This small molecule binds to this protein.
Small molecule (SMILES): O=C(/C=C/c1ccc(O)c(O)c1)OCCc1ccccc1

Sequence of chain 1.B:
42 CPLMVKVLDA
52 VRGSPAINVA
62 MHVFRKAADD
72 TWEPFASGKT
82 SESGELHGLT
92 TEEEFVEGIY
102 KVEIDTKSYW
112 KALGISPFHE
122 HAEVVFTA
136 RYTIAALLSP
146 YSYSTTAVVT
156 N

Binding-site contacts:
Ligand atom C14 contacts residue QAP1 of chain 2.D at 1.1 Å.
Ligand atom O2 contacts residue SER149 of chain 1.B at 3.7 Å.
Ligand atom C15 contacts residue QAP1 of chain 2.D at 0.7 Å.
Ligand atom O4 contacts residue LYS47 of chain 1.B at 3.2 Å.
Ligand atom C11 contacts residue QAP1 of chain 2.D at 0.2 Å.
Ligand atom C17 contacts residue LEU49 of chain 2.B at 3.3 Å (hydrophobic).
Ligand atom C12 contacts residue QAP1 of chain 2.D at 0.9 Å.
Ligand atom C10 contacts residue QAP1 of chain 2.D at 0.2 Å.
Ligand atom C1 contacts residue VAL153 of chain 1.B at 3.8 Å (hydrophobic).
Ligand atom C3 contacts residue QAP1 of chain 2.D at 2.7 Å.
Ligand atom C10 contacts residue ALA140 of chain 1.B at 3.8 Å (hydrophobic).
Ligand atom C16 contacts residue LEU142 of chain 2.B at 3.6 Å (hydrophobic).
Ligand atom O3 contacts residue LEU142 of chain 2.B at 3.4 Å.
Ligand atom O4 contacts residue QAP1 of chain 2.D at 0.5 Å (h-bond).
Ligand atom C1 contacts residue THR138 of chain 1.B at 3.5 Å.
Ligand atom C3 contacts residue LYS47 of chain 2.B at 3.5 Å.
Ligand atom O3 contacts residue QAP1 of chain 2.D at 1.2 Å (h-bond).
Ligand atom C16 contacts residue QAP1 of chain 2.D at 0.5 Å.
Ligand atom C11 contacts residue ALA140 of chain 2.B at 3.8 Å (hydrophobic).
Ligand atom O2 contacts residue ALA141 of chain 1.B at 3.9 Å.
Ligand atom O1 contacts residue LYS47 of chain 2.B at 3.4 Å (salt-bridge).
Ligand atom C14 contacts residue LYS47 of chain 1.B at 4.0 Å.
Ligand atom C14 contacts residue LEU49 of chain 2.B at 3.9 Å (hydrophobic).
Ligand atom O1 contacts residue LEU49 of chain 2.B at 3.4 Å.
Ligand atom C13 contacts residue LEU142 of chain 1.B at 3.9 Å (hydrophobic).
Ligand atom C1 contacts residue LYS47 of chain 2.B at 3.7 Å.
Ligand atom O4 contacts residue LYS47 of chain 2.B at 3.6 Å.
Ligand atom O1 contacts residue QAP1 of chain 2.D at 2.1 Å (h-bond).
Ligand atom C13 contacts residue QAP1 of chain 2.D at 0.5 Å.
Ligand atom C4 contacts residue LYS47 of chain 2.B at 3.1 Å.
Ligand atom C2 contacts residue LYS47 of chain 2.B at 3.5 Å.
Ligand atom C6 contacts residue QAP1 of chain 2.D at 0.5 Å.
Ligand atom C12 contacts residue LEU49 of chain 1.B at 3.6 Å (hydrophobic).
Ligand atom C7 contacts residue LYS47 of chain 2.B at 3.6 Å.
Ligand atom C4 contacts residue VAL153 of chain 1.B at 3.6 Å (hydrophobic).
Ligand atom C14 contacts residue LYS47 of chain 2.B at 3.7 Å.
Ligand atom O2 contacts residue LEU142 of chain 1.B at 3.2 Å.
Ligand atom C17 contacts residue QAP1 of chain 2.D at 0.9 Å.
Ligand atom O2 contacts residue QAP1 of chain 2.D at 1.6 Å.
Ligand atom C17 contacts residue ALA140 of chain 1.B at 3.9 Å (hydrophobic).

Sequence of chain 2.B:
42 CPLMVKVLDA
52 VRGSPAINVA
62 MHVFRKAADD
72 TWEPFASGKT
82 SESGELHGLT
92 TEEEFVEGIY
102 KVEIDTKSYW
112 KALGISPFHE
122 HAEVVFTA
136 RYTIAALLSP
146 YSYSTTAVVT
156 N